Sequence of chain 1.A:
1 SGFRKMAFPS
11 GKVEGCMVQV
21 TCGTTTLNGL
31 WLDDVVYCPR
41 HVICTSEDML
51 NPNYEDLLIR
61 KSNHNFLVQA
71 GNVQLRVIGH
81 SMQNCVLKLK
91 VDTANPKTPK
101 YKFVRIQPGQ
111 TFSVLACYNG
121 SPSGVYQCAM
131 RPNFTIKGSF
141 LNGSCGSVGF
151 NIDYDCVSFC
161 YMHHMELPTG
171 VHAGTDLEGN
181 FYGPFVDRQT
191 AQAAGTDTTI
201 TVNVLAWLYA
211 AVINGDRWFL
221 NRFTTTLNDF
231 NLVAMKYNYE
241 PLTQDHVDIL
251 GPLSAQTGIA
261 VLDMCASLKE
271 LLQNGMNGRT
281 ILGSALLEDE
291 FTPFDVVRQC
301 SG

Binding-site contacts:
Ligand atom CE2 contacts residue ASP187 of chain 1.A at 3.8 Å.
Ligand atom CG contacts residue CYS145 of chain 1.A at 4.3 Å (hydrophobic).
Ligand atom O contacts residue LEU27 of chain 1.A at 4.0 Å.
Ligand atom O contacts residue CYS145 of chain 1.A at 3.1 Å (h-bond).
Ligand atom CD2 contacts residue HIS41 of chain 1.A at 3.5 Å.
Ligand atom CD2 contacts residue HIS164 of chain 1.A at 3.2 Å.
Ligand atom BR contacts residue VAL186 of chain 1.A at 4.4 Å.
Ligand atom CG contacts residue HIS164 of chain 1.A at 3.0 Å.
Ligand atom CH contacts residue LEU27 of chain 1.A at 4.3 Å (hydrophobic).
Ligand atom BR contacts residue MET165 of chain 1.A at 3.9 Å.
Ligand atom CR contacts residue CYS145 of chain 1.A at 2.9 Å (hydrophobic).
Ligand atom BR contacts residue ASP187 of chain 1.A at 3.8 Å.
Ligand atom CE1 contacts residue HIS41 of chain 1.A at 3.6 Å.
Ligand atom CD1 contacts residue H2S1 of chain 1.C at 4.2 Å.
Ligand atom CZ contacts residue HIS164 of chain 1.A at 4.3 Å.
Ligand atom CE1 contacts residue MET165 of chain 1.A at 4.2 Å (hydrophobic).
Ligand atom CE2 contacts residue MET165 of chain 1.A at 4.1 Å (hydrophobic).
Ligand atom CR contacts residue HIS164 of chain 1.A at 3.1 Å.
Ligand atom CE2 contacts residue HIS41 of chain 1.A at 3.9 Å.
Ligand atom CZ contacts residue HIS41 of chain 1.A at 3.8 Å.
Ligand atom CG contacts residue H2S1 of chain 1.C at 3.9 Å.
Ligand atom CR contacts residue PRO39 of chain 1.A at 4.5 Å (hydrophobic).
Ligand atom CZ contacts residue MET165 of chain 1.A at 4.0 Å (hydrophobic).
Ligand atom CE1 contacts residue HIS164 of chain 1.A at 4.1 Å.
Ligand atom CH contacts residue CYS145 of chain 1.A at 1.8 Å (hydrophobic).
Ligand atom CE2 contacts residue HIS164 of chain 1.A at 3.9 Å.
Ligand atom CD1 contacts residue HIS164 of chain 1.A at 3.5 Å.
Ligand atom O contacts residue HIS164 of chain 1.A at 3.5 Å (h-bond).
Ligand atom CG contacts residue HIS41 of chain 1.A at 3.5 Å.
Ligand atom CH contacts residue H2S1 of chain 1.C at 1.8 Å.
Ligand atom CR contacts residue LEU27 of chain 1.A at 4.5 Å (hydrophobic).
Ligand atom CR contacts residue HIS41 of chain 1.A at 3.9 Å.
Ligand atom CR contacts residue H2S1 of chain 1.C at 2.9 Å.
Ligand atom O contacts residue PRO39 of chain 1.A at 3.3 Å.
Ligand atom O contacts residue H2S1 of chain 1.C at 3.5 Å (h-bond).
Ligand atom BR contacts residue ARG188 of chain 1.A at 3.5 Å.
Ligand atom CD1 contacts residue HIS41 of chain 1.A at 3.4 Å.
Ligand atom O contacts residue HIS41 of chain 1.A at 3.7 Å.
Ligand atom CH contacts residue HIS164 of chain 1.A at 3.5 Å.

The protein below binds the small molecule below.
Small molecule (SMILES): O=C(CBr)c1ccc(Br)cc1